Binding-site contacts:
Ligand atom O5 contacts residue ASN176 of chain 1.A at 2.4 Å (h-bond).
Ligand atom C5 contacts residue ASN176 of chain 1.A at 3.7 Å.
Ligand atom C7 contacts residue ASN176 of chain 1.A at 3.1 Å.
Ligand atom C8 contacts residue GLU220 of chain 1.A at 3.2 Å.
Ligand atom C1 contacts residue ASN176 of chain 1.A at 1.4 Å.
Ligand atom C2 contacts residue GLU220 of chain 1.A at 3.9 Å.
Ligand atom N2 contacts residue ASN176 of chain 1.A at 2.9 Å (h-bond).
Ligand atom C8 contacts residue ASN176 of chain 1.A at 4.2 Å.
Ligand atom C7 contacts residue GLU220 of chain 1.A at 3.5 Å.
Ligand atom O3 contacts residue GLU220 of chain 1.A at 3.9 Å.
Ligand atom C3 contacts residue GLU220 of chain 1.A at 3.9 Å.
Ligand atom C6 contacts residue VAL137 of chain 1.A at 4.2 Å (hydrophobic).
Ligand atom C4 contacts residue ASN176 of chain 1.A at 4.2 Å.
Ligand atom N2 contacts residue GLU220 of chain 1.A at 2.9 Å (salt-bridge).
Ligand atom C2 contacts residue ASN176 of chain 1.A at 2.4 Å.
Ligand atom O7 contacts residue ASN176 of chain 1.A at 3.0 Å (h-bond).
Ligand atom C3 contacts residue ASN176 of chain 1.A at 3.8 Å.
Ligand atom O3 contacts residue LYS139 of chain 1.A at 3.8 Å.

A protein and the small-molecule ligand that binds it are described below.
Small molecule (SMILES): CC(=O)N[C@H]1[C@H](O[C@H]2[C@H](O)[C@@H](NC(C)=O)CO[C@@H]2CO)O[C@H](CO)[C@@H](O)[C@@H]1O

Sequence of chain 1.A:
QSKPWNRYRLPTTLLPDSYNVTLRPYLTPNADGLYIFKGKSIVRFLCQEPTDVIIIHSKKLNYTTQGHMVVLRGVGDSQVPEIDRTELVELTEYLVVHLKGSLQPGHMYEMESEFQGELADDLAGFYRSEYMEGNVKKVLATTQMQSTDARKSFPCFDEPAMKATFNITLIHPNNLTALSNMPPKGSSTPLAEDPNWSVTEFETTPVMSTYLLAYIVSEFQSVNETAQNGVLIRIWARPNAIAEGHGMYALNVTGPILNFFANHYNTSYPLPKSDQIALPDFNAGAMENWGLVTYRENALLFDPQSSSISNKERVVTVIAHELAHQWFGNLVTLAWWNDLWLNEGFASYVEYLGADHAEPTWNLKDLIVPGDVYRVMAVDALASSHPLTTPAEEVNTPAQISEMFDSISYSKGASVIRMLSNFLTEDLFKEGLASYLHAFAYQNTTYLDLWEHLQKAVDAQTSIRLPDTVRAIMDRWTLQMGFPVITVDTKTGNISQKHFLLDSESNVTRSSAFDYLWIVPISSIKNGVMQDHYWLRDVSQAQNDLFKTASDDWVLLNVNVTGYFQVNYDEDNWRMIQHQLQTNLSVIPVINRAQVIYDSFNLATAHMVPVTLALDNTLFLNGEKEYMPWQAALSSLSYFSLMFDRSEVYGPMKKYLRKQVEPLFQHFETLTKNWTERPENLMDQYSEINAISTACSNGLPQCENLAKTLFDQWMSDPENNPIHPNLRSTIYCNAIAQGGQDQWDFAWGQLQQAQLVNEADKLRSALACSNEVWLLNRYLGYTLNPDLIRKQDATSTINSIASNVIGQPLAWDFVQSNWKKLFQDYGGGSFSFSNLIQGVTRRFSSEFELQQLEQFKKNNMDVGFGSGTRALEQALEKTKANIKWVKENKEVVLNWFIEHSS